Binding-site contacts:
Ligand atom CD1 contacts residue ILE194 of chain 1.A at 4.2 Å (hydrophobic).
Ligand atom CD2 contacts residue TRP56 of chain 1.E at 4.0 Å (hydrophobic).
Ligand atom CD1 contacts residue TRP56 of chain 1.E at 4.2 Å (hydrophobic).
Ligand atom OH contacts residue LYS120 of chain 1.E at 4.2 Å.
Ligand atom CA contacts residue PHE192 of chain 1.A at 4.0 Å (hydrophobic).
Ligand atom CZ3 contacts residue TYR57 of chain 1.E at 3.7 Å (hydrophobic).
Ligand atom CD1 contacts residue TYR200 of chain 1.A at 3.5 Å (hydrophobic).
Ligand atom CG contacts residue TYR200 of chain 1.A at 3.6 Å (hydrophobic).
Ligand atom CE3 contacts residue TRP149 of chain 1.A at 3.6 Å (hydrophobic).
Ligand atom CZ2 contacts residue ARG58 of chain 1.E at 4.1 Å.
Ligand atom OH contacts residue TRP56 of chain 1.E at 4.1 Å.
Ligand atom NE1 contacts residue TYR200 of chain 1.A at 4.1 Å.
Ligand atom NE1 contacts residue ILE194 of chain 1.A at 3.5 Å.
Ligand atom OH contacts residue TYR119 of chain 1.E at 4.3 Å.
Ligand atom CH2 contacts residue ARG58 of chain 1.E at 3.6 Å.
Ligand atom CE3 contacts residue TRP56 of chain 1.E at 4.2 Å (hydrophobic).
Ligand atom CZ2 contacts residue ILE37 of chain 1.E at 4.1 Å (hydrophobic).
Ligand atom CZ3 contacts residue TRP56 of chain 1.E at 4.2 Å (hydrophobic).
Ligand atom CG contacts residue TRP56 of chain 1.E at 4.1 Å (hydrophobic).
Ligand atom CE2 contacts residue TRP56 of chain 1.E at 4.1 Å (hydrophobic).
Ligand atom CA contacts residue SER148 of chain 1.A at 4.4 Å.
Ligand atom CA contacts residue TRP149 of chain 1.A at 4.3 Å (hydrophobic).
Ligand atom NZ contacts residue TRP149 of chain 1.A at 3.8 Å.
Ligand atom CB contacts residue TRP149 of chain 1.A at 3.5 Å (hydrophobic).
Ligand atom OH contacts residue TYR57 of chain 1.E at 2.3 Å (h-bond).
Ligand atom CZ3 contacts residue TRP149 of chain 1.A at 4.1 Å (hydrophobic).
Ligand atom CH2 contacts residue ILE37 of chain 1.E at 4.3 Å (hydrophobic).
Ligand atom CD2 contacts residue TYR200 of chain 1.A at 4.4 Å (hydrophobic).
Ligand atom NZ contacts residue THR147 of chain 1.A at 3.5 Å (h-bond).
Ligand atom CB contacts residue TYR200 of chain 1.A at 3.6 Å (hydrophobic).
Ligand atom CD1 contacts residue PHE192 of chain 1.A at 3.8 Å (hydrophobic).
Ligand atom NZ contacts residue SER148 of chain 1.A at 3.1 Å (h-bond).
Ligand atom CH2 contacts residue TYR57 of chain 1.E at 4.4 Å (hydrophobic).
Ligand atom OH contacts residue TRP149 of chain 1.A at 3.7 Å.
Ligand atom OH contacts residue ARG58 of chain 1.E at 3.8 Å.
Ligand atom NZ contacts residue TYR200 of chain 1.A at 3.8 Å.
Ligand atom CA contacts residue TYR200 of chain 1.A at 3.7 Å (hydrophobic).
Ligand atom CZ3 contacts residue ARG58 of chain 1.E at 4.3 Å.
Ligand atom NE1 contacts residue TRP56 of chain 1.E at 4.4 Å.
Ligand atom CA contacts residue TRP56 of chain 1.E at 4.4 Å (hydrophobic).

Sequence of chain 1.A:
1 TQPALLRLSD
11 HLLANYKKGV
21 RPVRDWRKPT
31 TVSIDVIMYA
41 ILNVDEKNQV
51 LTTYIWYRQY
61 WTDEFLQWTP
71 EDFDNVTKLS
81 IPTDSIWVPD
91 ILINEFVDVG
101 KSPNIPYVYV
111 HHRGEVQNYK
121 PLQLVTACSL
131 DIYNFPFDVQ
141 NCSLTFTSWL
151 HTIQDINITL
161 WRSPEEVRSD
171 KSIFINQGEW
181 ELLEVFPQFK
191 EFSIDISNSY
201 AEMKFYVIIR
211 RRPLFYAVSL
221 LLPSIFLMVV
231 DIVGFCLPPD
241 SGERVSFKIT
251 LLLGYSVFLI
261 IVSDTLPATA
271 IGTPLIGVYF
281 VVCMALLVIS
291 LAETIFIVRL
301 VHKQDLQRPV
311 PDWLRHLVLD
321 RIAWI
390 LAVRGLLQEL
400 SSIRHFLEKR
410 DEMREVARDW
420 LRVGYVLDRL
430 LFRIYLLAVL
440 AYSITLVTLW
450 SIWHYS

Sequence of chain 1.E:
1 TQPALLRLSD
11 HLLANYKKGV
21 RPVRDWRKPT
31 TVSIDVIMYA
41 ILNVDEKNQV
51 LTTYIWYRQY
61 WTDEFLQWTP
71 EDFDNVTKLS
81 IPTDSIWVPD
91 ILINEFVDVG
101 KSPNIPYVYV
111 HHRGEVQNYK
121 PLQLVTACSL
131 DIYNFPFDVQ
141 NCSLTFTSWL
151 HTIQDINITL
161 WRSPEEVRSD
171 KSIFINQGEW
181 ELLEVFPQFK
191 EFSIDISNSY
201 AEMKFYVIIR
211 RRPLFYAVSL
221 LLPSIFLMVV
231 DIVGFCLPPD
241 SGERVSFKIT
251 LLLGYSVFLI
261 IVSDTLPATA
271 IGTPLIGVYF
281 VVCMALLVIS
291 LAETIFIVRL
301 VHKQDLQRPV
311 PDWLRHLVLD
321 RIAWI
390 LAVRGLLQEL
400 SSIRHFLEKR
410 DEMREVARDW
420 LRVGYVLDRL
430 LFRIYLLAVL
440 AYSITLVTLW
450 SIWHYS

A small-molecule ligand and the protein it binds are described below.
Small molecule (SMILES): NCCc1c[nH]c2ccc(O)cc12